A protein and the small-molecule ligand that binds it are described below.
Small molecule (SMILES): CC(=O)N[C@H]1[C@H](O[C@H]2[C@H](O)[C@@H](NC(C)=O)CO[C@@H]2CO)O[C@H](CO)[C@@H](O)[C@@H]1O

Binding-site contacts:
Ligand atom C4 contacts residue ASN48 of chain 1.G at 4.3 Å.
Ligand atom C8 contacts residue PRO113 of chain 1.G at 4.3 Å (hydrophobic).
Ligand atom C6 contacts residue THR50 of chain 1.G at 3.7 Å.
Ligand atom C8 contacts residue SER55 of chain 1.G at 4.2 Å.
Ligand atom C7 contacts residue THR57 of chain 1.G at 3.9 Å.
Ligand atom C5 contacts residue ASN48 of chain 1.G at 3.6 Å.
Ligand atom C8 contacts residue THR50 of chain 1.G at 4.4 Å.
Ligand atom C8 contacts residue THR57 of chain 1.G at 3.9 Å.
Ligand atom C8 contacts residue ARG56 of chain 1.G at 3.7 Å.
Ligand atom O5 contacts residue ASN48 of chain 1.G at 2.4 Å (h-bond).
Ligand atom C2 contacts residue ASN48 of chain 1.G at 2.5 Å.
Ligand atom O6 contacts residue ALA51 of chain 1.G at 4.2 Å.
Ligand atom C3 contacts residue ASN48 of chain 1.G at 3.8 Å.
Ligand atom O6 contacts residue SER52 of chain 1.G at 4.3 Å.
Ligand atom C8 contacts residue ASN48 of chain 1.G at 4.4 Å.
Ligand atom O7 contacts residue ASN48 of chain 1.G at 3.3 Å (h-bond).
Ligand atom C1 contacts residue ASN48 of chain 1.G at 1.4 Å.
Ligand atom C7 contacts residue TYR59 of chain 1.G at 4.2 Å (hydrophobic).
Ligand atom C7 contacts residue ASN48 of chain 1.G at 3.2 Å.
Ligand atom N2 contacts residue THR57 of chain 1.G at 4.4 Å.
Ligand atom C3 contacts residue THR57 of chain 1.G at 4.3 Å.
Ligand atom C1 contacts residue THR50 of chain 1.G at 3.7 Å.
Ligand atom N2 contacts residue ASN48 of chain 1.G at 2.9 Å (h-bond).
Ligand atom O5 contacts residue THR50 of chain 1.G at 4.0 Å.
Ligand atom C3 contacts residue THR50 of chain 1.G at 4.5 Å.
Ligand atom O6 contacts residue THR50 of chain 1.G at 2.8 Å (h-bond).
Ligand atom C8 contacts residue TYR59 of chain 1.G at 3.2 Å (hydrophobic).
Ligand atom N2 contacts residue TYR59 of chain 1.G at 4.2 Å.
Ligand atom C5 contacts residue THR50 of chain 1.G at 3.8 Å.
Ligand atom C8 contacts residue TYR139 of chain 1.G at 3.6 Å (hydrophobic).
Ligand atom C7 contacts residue SER54 of chain 1.G at 4.3 Å.
Ligand atom C7 contacts residue TYR139 of chain 1.G at 3.7 Å (hydrophobic).
Ligand atom C8 contacts residue SER54 of chain 1.G at 3.1 Å.
Ligand atom O7 contacts residue THR57 of chain 1.G at 3.1 Å.
Ligand atom O7 contacts residue TYR139 of chain 1.G at 3.2 Å (h-bond).

Sequence of chain 1.G:
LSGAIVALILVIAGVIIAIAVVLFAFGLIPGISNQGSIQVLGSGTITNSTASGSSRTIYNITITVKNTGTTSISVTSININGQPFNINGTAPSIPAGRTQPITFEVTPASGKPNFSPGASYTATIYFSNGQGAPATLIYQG